A small-molecule ligand and the protein it binds are described below.
Small molecule (SMILES): CO[C@@H](CC(C)C)c1ccc2cc(-c3ccc(C[C@@](Cc4ccc(C(F)(F)P(=O)(O)O)cc4)(c4ccccc4)n4nnc5ccccc54)cc3)cc(P(=O)(O)O)c2n1

Sequence of chain 1.B:
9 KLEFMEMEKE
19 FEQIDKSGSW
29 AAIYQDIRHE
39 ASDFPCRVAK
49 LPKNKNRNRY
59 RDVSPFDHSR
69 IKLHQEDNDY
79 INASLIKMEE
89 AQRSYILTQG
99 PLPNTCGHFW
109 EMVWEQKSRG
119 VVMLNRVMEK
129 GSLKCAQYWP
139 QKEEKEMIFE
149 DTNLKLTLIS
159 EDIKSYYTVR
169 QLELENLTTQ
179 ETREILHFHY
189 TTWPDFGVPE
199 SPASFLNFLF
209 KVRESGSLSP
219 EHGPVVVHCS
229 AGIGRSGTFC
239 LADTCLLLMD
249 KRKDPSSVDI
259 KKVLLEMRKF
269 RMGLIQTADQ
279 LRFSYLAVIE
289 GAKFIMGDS

Binding-site contacts:
Ligand atom C14 contacts residue PHE194 of chain 1.B at 3.4 Å (hydrophobic).
Ligand atom O77 contacts residue ASP41 of chain 1.B at 3.1 Å (salt-bridge).
Ligand atom O56 contacts residue GLY230 of chain 1.B at 3.5 Å (h-bond).
Ligand atom C76 contacts residue SER40 of chain 1.B at 3.3 Å.
Ligand atom O80 contacts residue ARG266 of chain 1.B at 3.0 Å (salt-bridge).
Ligand atom N46 contacts residue ASP60 of chain 1.B at 3.2 Å (salt-bridge).
Ligand atom F53 contacts residue ARG233 of chain 1.B at 3.5 Å.
Ligand atom C13 contacts residue PHE194 of chain 1.B at 3.5 Å (hydrophobic).
Ligand atom C41 contacts residue ARG59 of chain 1.B at 3.3 Å.
Ligand atom O56 contacts residue GLY232 of chain 1.B at 2.7 Å (h-bond).
Ligand atom C15 contacts residue ALA229 of chain 1.B at 3.4 Å (hydrophobic).
Ligand atom O56 contacts residue ALA229 of chain 1.B at 3.5 Å.
Ligand atom C3 contacts residue TYR58 of chain 1.B at 3.4 Å (hydrophobic).
Ligand atom O57 contacts residue ARG233 of chain 1.B at 3.0 Å (salt-bridge).
Ligand atom O56 contacts residue ILE231 of chain 1.B at 3.2 Å (h-bond).
Ligand atom C40 contacts residue ARG59 of chain 1.B at 3.4 Å.
Ligand atom N47 contacts residue TYR58 of chain 1.B at 3.4 Å.
Ligand atom O82 contacts residue ARG36 of chain 1.B at 3.5 Å (salt-bridge).
Ligand atom O81 contacts residue ARG36 of chain 1.B at 3.1 Å (salt-bridge).
Ligand atom P55 contacts residue CYS227 of chain 1.B at 3.5 Å.
Ligand atom O57 contacts residue CYS227 of chain 1.B at 3.5 Å (h-bond).
Ligand atom O58 contacts residue CYS227 of chain 1.B at 3.3 Å (h-bond).
Ligand atom O57 contacts residue SER228 of chain 1.B at 3.0 Å (h-bond).
Ligand atom C23 contacts residue GLN274 of chain 1.B at 3.4 Å.
Ligand atom O77 contacts residue SER40 of chain 1.B at 3.5 Å (h-bond).
Ligand atom O56 contacts residue CYS227 of chain 1.B at 3.2 Å (h-bond).
Ligand atom C10 contacts residue ALA229 of chain 1.B at 3.3 Å (hydrophobic).
Ligand atom O58 contacts residue ARG233 of chain 1.B at 2.8 Å (salt-bridge).
Ligand atom O57 contacts residue ALA229 of chain 1.B at 2.8 Å (h-bond).
Ligand atom C15 contacts residue PHE194 of chain 1.B at 3.6 Å (hydrophobic).
Ligand atom C35 contacts residue TYR58 of chain 1.B at 3.5 Å (hydrophobic).
Ligand atom F54 contacts residue PHE194 of chain 1.B at 3.3 Å.
Ligand atom C25 contacts residue ASP60 of chain 1.B at 3.6 Å.
Ligand atom F54 contacts residue GLN274 of chain 1.B at 3.4 Å.
Ligand atom O58 contacts residue GLY232 of chain 1.B at 3.6 Å.
Ligand atom C63 contacts residue MET270 of chain 1.B at 3.5 Å (hydrophobic).
Ligand atom C61 contacts residue ASP60 of chain 1.B at 3.3 Å.
Ligand atom F53 contacts residue PHE194 of chain 1.B at 3.5 Å.
Ligand atom C76 contacts residue ASP41 of chain 1.B at 3.4 Å.
Ligand atom C22 contacts residue GLN274 of chain 1.B at 3.2 Å.